Sequence of chain 1.B:
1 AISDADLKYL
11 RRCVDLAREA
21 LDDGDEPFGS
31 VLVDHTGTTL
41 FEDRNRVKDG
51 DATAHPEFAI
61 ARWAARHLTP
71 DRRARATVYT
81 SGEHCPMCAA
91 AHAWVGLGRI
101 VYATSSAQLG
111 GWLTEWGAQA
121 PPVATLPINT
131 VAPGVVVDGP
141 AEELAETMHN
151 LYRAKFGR

Binding-site contacts:
Ligand atom N6 contacts residue PHE28 of chain 1.A at 3.5 Å.
Ligand atom C5 contacts residue GOL1 of chain 1.G at 3.2 Å.
Ligand atom N7 contacts residue GLY82 of chain 1.A at 4.2 Å.
Ligand atom C5 contacts residue HIS55 of chain 1.A at 3.5 Å.
Ligand atom O8 contacts residue ASN45 of chain 1.A at 3.5 Å (h-bond).
Ligand atom N6 contacts residue GLU26 of chain 1.A at 4.4 Å.
Ligand atom N7 contacts residue GLU83 of chain 1.A at 2.8 Å (salt-bridge).
Ligand atom C1 contacts residue ZN1 of chain 1.F at 4.3 Å.
Ligand atom N2 contacts residue GLU57 of chain 1.A at 3.5 Å (salt-bridge).
Ligand atom N4 contacts residue HIS55 of chain 1.A at 4.0 Å.
Ligand atom N6 contacts residue HIS55 of chain 1.A at 3.2 Å.
Ligand atom N7 contacts residue PHE28 of chain 1.A at 4.4 Å.
Ligand atom N4 contacts residue PHE28 of chain 1.A at 4.1 Å.
Ligand atom C1 contacts residue PHE28 of chain 1.A at 3.6 Å (hydrophobic).
Ligand atom N6 contacts residue GOL1 of chain 1.G at 3.9 Å.
Ligand atom O8 contacts residue PRO56 of chain 1.A at 3.9 Å.
Ligand atom N7 contacts residue CYS85 of chain 1.A at 3.0 Å (h-bond).
Ligand atom C1 contacts residue GLU57 of chain 1.A at 4.4 Å.
Ligand atom C1 contacts residue ASN45 of chain 1.A at 4.5 Å.
Ligand atom C5 contacts residue PHE28 of chain 1.A at 3.9 Å (hydrophobic).
Ligand atom C3 contacts residue GLU57 of chain 1.A at 3.9 Å.
Ligand atom N2 contacts residue HIS55 of chain 1.A at 3.7 Å.
Ligand atom C3 contacts residue ZN1 of chain 1.F at 3.9 Å.
Ligand atom N4 contacts residue GOL1 of chain 1.G at 4.0 Å.
Ligand atom N4 contacts residue CYS85 of chain 1.A at 3.6 Å.
Ligand atom C5 contacts residue TRP94 of chain 1.B at 4.1 Å (hydrophobic).
Ligand atom N2 contacts residue ZN1 of chain 1.F at 3.9 Å.
Ligand atom C3 contacts residue PHE28 of chain 1.A at 3.9 Å (hydrophobic).
Ligand atom N4 contacts residue ZN1 of chain 1.F at 4.3 Å.
Ligand atom C3 contacts residue CYS85 of chain 1.A at 3.8 Å (hydrophobic).
Ligand atom O8 contacts residue GLU57 of chain 1.A at 4.0 Å.
Ligand atom O8 contacts residue PHE28 of chain 1.A at 3.3 Å.
Ligand atom C3 contacts residue GLU83 of chain 1.A at 4.1 Å.
Ligand atom C3 contacts residue HIS55 of chain 1.A at 4.2 Å.
Ligand atom N7 contacts residue ZN1 of chain 1.F at 4.1 Å.
Ligand atom N2 contacts residue PHE28 of chain 1.A at 3.6 Å.
Ligand atom N7 contacts residue GLU57 of chain 1.A at 3.4 Å (salt-bridge).
Ligand atom C1 contacts residue HIS55 of chain 1.A at 3.4 Å.
Ligand atom N7 contacts residue HIS84 of chain 1.A at 3.6 Å.
Ligand atom O8 contacts residue HIS55 of chain 1.A at 3.3 Å.

The protein below binds the small molecule below.
Small molecule (SMILES): Nc1ncnc(=O)[nH]1

Sequence of chain 1.A:
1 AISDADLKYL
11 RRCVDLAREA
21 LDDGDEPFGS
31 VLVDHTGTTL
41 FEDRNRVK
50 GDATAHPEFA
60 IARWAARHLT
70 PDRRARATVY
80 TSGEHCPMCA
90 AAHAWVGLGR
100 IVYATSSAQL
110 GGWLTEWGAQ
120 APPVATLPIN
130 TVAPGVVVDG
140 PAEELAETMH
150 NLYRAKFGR